The small molecule below binds the protein below.
Small molecule (SMILES): CCN(C)c1nc(Sc2ccc(F)cc2)c2[nH]cnc2n1

Binding-site contacts:
Ligand atom C3 contacts residue PHE283 of chain 1.B at 3.7 Å (hydrophobic).
Ligand atom C16 contacts residue LEU189 of chain 1.B at 4.2 Å (hydrophobic).
Ligand atom N11 contacts residue MET267 of chain 1.B at 3.8 Å.
Ligand atom N1 contacts residue PHE283 of chain 1.B at 3.6 Å.
Ligand atom C19 contacts residue MET267 of chain 1.B at 3.7 Å (hydrophobic).
Ligand atom N7 contacts residue ILE246 of chain 1.B at 3.5 Å.
Ligand atom N11 contacts residue PHE283 of chain 1.B at 3.7 Å.
Ligand atom N8 contacts residue GLN280 of chain 1.B at 2.4 Å (h-bond).
Ligand atom C5 contacts residue PHE283 of chain 1.B at 3.7 Å (hydrophobic).
Ligand atom N7 contacts residue GLN280 of chain 1.B at 4.3 Å.
Ligand atom S10 contacts residue LEU229 of chain 1.B at 3.9 Å.
Ligand atom C9 contacts residue GLN280 of chain 1.B at 3.1 Å.
Ligand atom C17 contacts residue HIS79 of chain 1.B at 3.9 Å.
Ligand atom N2 contacts residue PHE250 of chain 1.B at 4.2 Å.
Ligand atom N1 contacts residue PHE250 of chain 1.B at 4.1 Å.
Ligand atom C20 contacts residue MET267 of chain 1.B at 4.0 Å (hydrophobic).
Ligand atom C17 contacts residue PHE250 of chain 1.B at 4.2 Å (hydrophobic).
Ligand atom S10 contacts residue ILE246 of chain 1.B at 4.3 Å.
Ligand atom C12 contacts residue LEU229 of chain 1.B at 4.2 Å (hydrophobic).
Ligand atom C19 contacts residue PHE283 of chain 1.B at 3.2 Å (hydrophobic).
Ligand atom C20 contacts residue PHE250 of chain 1.B at 4.1 Å (hydrophobic).
Ligand atom C3 contacts residue PHE250 of chain 1.B at 4.0 Å (hydrophobic).
Ligand atom C6 contacts residue ILE246 of chain 1.B at 4.2 Å (hydrophobic).
Ligand atom N7 contacts residue PHE283 of chain 1.B at 4.0 Å.
Ligand atom C16 contacts residue LEU229 of chain 1.B at 4.0 Å (hydrophobic).
Ligand atom C15 contacts residue PHE250 of chain 1.B at 4.2 Å (hydrophobic).
Ligand atom N8 contacts residue PHE283 of chain 1.B at 4.0 Å.
Ligand atom C21 contacts residue PHE283 of chain 1.B at 3.9 Å (hydrophobic).
Ligand atom C9 contacts residue ILE246 of chain 1.B at 4.0 Å (hydrophobic).
Ligand atom C6 contacts residue PHE283 of chain 1.B at 3.7 Å (hydrophobic).
Ligand atom C18 contacts residue LEU189 of chain 1.B at 3.9 Å (hydrophobic).
Ligand atom C15 contacts residue TYR78 of chain 1.B at 4.1 Å (hydrophobic).
Ligand atom C5 contacts residue GLN280 of chain 1.B at 3.5 Å.
Ligand atom C20 contacts residue PHE283 of chain 1.B at 4.3 Å (hydrophobic).
Ligand atom C21 contacts residue MET267 of chain 1.B at 3.6 Å (hydrophobic).
Ligand atom S10 contacts residue PHE283 of chain 1.B at 4.2 Å.
Ligand atom N2 contacts residue GLN280 of chain 1.B at 4.1 Å.
Ligand atom N2 contacts residue PHE283 of chain 1.B at 3.7 Å.
Ligand atom C4 contacts residue PHE283 of chain 1.B at 3.6 Å (hydrophobic).
Ligand atom N11 contacts residue PHE250 of chain 1.B at 4.2 Å.

Sequence of chain 1.B:
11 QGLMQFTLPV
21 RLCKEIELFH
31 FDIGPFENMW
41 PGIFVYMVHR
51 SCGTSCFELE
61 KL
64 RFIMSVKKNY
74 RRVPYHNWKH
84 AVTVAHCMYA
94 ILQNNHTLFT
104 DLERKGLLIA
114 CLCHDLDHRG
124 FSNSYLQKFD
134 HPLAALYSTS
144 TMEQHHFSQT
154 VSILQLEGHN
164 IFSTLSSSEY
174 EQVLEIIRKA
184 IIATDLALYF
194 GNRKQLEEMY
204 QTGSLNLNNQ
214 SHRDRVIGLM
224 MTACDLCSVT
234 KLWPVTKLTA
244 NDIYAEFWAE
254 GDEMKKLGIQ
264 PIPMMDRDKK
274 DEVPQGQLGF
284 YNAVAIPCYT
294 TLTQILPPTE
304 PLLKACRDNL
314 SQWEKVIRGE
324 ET